A protein and the small-molecule ligand that binds it are described below.
Small molecule (SMILES): CC(=O)N[C@H]1[C@H](O[C@H]2[C@H](O)[C@@H](NC(C)=O)CO[C@@H]2CO)O[C@H](CO)[C@@H](O[C@@H]2O[C@H](CO[C@H]3O[C@H](CO)[C@@H](O)[C@H](O)[C@@H]3O)[C@@H](O)[C@H](O)[C@@H]2O)[C@@H]1O

Sequence of chain 1.G:
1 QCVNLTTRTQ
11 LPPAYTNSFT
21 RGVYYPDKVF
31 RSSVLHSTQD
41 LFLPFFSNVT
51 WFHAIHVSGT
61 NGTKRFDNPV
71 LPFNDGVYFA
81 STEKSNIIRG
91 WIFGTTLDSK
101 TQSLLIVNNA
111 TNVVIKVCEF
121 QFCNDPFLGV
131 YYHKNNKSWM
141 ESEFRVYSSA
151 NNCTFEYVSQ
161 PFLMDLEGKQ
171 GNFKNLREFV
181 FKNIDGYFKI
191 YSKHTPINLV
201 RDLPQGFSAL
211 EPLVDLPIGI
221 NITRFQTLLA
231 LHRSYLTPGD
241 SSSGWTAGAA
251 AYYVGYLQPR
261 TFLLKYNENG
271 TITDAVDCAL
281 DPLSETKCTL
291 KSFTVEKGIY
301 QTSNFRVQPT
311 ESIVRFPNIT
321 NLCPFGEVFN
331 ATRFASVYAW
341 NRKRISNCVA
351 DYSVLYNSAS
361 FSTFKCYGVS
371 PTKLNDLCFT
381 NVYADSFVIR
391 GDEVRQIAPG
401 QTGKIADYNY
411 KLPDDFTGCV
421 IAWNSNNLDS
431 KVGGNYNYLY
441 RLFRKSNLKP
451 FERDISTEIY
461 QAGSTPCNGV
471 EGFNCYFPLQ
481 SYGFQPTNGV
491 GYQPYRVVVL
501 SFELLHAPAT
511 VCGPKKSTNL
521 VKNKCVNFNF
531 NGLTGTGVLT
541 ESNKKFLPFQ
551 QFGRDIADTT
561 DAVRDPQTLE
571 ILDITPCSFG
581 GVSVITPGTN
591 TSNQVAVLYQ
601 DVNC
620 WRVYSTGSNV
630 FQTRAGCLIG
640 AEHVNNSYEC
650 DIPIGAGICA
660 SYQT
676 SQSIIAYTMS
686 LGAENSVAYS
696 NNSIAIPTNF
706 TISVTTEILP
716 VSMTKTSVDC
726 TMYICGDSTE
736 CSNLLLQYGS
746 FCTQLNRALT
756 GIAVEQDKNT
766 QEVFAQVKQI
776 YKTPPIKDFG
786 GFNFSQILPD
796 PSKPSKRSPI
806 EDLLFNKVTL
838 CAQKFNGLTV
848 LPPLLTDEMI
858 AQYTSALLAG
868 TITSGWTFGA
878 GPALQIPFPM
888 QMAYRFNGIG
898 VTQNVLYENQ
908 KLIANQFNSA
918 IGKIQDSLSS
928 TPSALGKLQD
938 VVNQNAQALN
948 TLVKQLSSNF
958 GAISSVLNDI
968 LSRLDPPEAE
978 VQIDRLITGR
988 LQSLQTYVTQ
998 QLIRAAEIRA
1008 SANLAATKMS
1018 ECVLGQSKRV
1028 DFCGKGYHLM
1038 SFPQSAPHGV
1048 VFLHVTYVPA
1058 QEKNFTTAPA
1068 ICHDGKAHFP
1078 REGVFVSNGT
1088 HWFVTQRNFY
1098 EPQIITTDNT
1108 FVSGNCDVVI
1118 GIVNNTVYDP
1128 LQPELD

Binding-site contacts:
Ligand atom C8 contacts residue ASN267 of chain 1.G at 4.1 Å.
Ligand atom C5 contacts residue ASN269 of chain 1.G at 3.6 Å.
Ligand atom O7 contacts residue GLU268 of chain 1.G at 2.9 Å (salt-bridge).
Ligand atom O5 contacts residue ASN269 of chain 1.G at 2.4 Å (h-bond).
Ligand atom N2 contacts residue ASN269 of chain 1.G at 2.9 Å (h-bond).
Ligand atom C1 contacts residue ASN269 of chain 1.G at 1.4 Å.
Ligand atom O7 contacts residue ASN269 of chain 1.G at 3.7 Å.
Ligand atom C2 contacts residue ASN269 of chain 1.G at 2.5 Å.
Ligand atom C3 contacts residue ASN269 of chain 1.G at 3.8 Å.
Ligand atom C4 contacts residue ASN269 of chain 1.G at 4.3 Å.
Ligand atom C7 contacts residue ASN269 of chain 1.G at 3.5 Å.
Ligand atom C7 contacts residue GLU268 of chain 1.G at 3.5 Å.
Ligand atom C8 contacts residue GLU268 of chain 1.G at 3.5 Å.